Binding-site contacts:
Ligand atom O2 contacts residue THR190 of chain 1.A at 3.9 Å.
Ligand atom C2 contacts residue ARG193 of chain 1.A at 4.5 Å.
Ligand atom C1 contacts residue LEU191 of chain 1.A at 3.7 Å (hydrophobic).
Ligand atom O2 contacts residue ARG193 of chain 1.A at 3.5 Å (salt-bridge).
Ligand atom C3 contacts residue LEU191 of chain 1.A at 4.2 Å (hydrophobic).
Ligand atom C2 contacts residue LEU191 of chain 1.A at 4.0 Å (hydrophobic).
Ligand atom O2 contacts residue SER192 of chain 1.A at 2.7 Å (h-bond).
Ligand atom O2 contacts residue LEU191 of chain 1.A at 3.4 Å.
Ligand atom O1 contacts residue ARG193 of chain 1.A at 3.0 Å (salt-bridge).
Ligand atom O1 contacts residue LEU191 of chain 1.A at 3.5 Å.
Ligand atom O1 contacts residue SER192 of chain 1.A at 3.2 Å (h-bond).
Ligand atom C1 contacts residue SER192 of chain 1.A at 3.4 Å.
Ligand atom C1 contacts residue ARG193 of chain 1.A at 3.6 Å.

Sequence of chain 1.A:
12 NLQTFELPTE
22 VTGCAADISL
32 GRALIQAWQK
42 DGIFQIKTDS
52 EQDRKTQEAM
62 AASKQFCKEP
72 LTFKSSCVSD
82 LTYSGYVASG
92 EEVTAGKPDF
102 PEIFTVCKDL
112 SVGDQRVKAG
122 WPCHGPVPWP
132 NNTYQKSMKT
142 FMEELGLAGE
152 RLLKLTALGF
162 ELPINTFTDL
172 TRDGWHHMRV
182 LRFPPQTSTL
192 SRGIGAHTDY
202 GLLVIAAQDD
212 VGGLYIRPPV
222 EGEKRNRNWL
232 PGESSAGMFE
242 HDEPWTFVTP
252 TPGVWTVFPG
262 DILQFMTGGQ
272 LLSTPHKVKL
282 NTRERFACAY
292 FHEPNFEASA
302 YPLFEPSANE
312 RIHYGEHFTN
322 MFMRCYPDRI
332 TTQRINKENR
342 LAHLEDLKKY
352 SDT

The small molecule below binds the protein below.
Small molecule (SMILES): O=C(O)CCC(=O)C(=O)O